Binding-site contacts:
Ligand atom C3 contacts residue TRP31 of chain 1.B at 4.5 Å (hydrophobic).
Ligand atom C5 contacts residue ARG106 of chain 1.B at 3.9 Å.
Ligand atom O5 contacts residue GLU28 of chain 1.B at 4.2 Å.
Ligand atom O3 contacts residue TRP31 of chain 1.B at 3.8 Å.
Ligand atom C1 contacts residue ARG32 of chain 1.B at 4.4 Å.
Ligand atom C5 contacts residue ARG32 of chain 1.B at 3.4 Å.
Ligand atom O4 contacts residue ARG106 of chain 1.B at 3.7 Å.
Ligand atom C2 contacts residue TRP31 of chain 1.B at 4.1 Å (hydrophobic).
Ligand atom O3 contacts residue ASP241 of chain 1.B at 2.6 Å (salt-bridge).
Ligand atom C3 contacts residue ASP241 of chain 1.B at 3.9 Å.
Ligand atom O4 contacts residue ARG32 of chain 1.B at 3.2 Å (salt-bridge).
Ligand atom C3 contacts residue ASN213 of chain 1.B at 4.3 Å.
Ligand atom C1 contacts residue ARG106 of chain 1.B at 4.1 Å.
Ligand atom C4 contacts residue ARG32 of chain 1.B at 3.8 Å.
Ligand atom C2 contacts residue ARG163 of chain 1.B at 4.0 Å.
Ligand atom O5 contacts residue ARG32 of chain 1.B at 3.0 Å (salt-bridge).
Ligand atom C4 contacts residue TRP31 of chain 1.B at 4.0 Å (hydrophobic).
Ligand atom O1 contacts residue ARG32 of chain 1.B at 4.4 Å.
Ligand atom O1 contacts residue TRP31 of chain 1.B at 3.4 Å.
Ligand atom C4 contacts residue PHE187 of chain 1.B at 4.4 Å (hydrophobic).
Ligand atom C1 contacts residue TRP31 of chain 1.B at 4.0 Å (hydrophobic).
Ligand atom O2 contacts residue ARG163 of chain 1.B at 2.7 Å (salt-bridge).
Ligand atom C1 contacts residue PRO159 of chain 1.B at 4.5 Å (hydrophobic).
Ligand atom O2 contacts residue PHE187 of chain 1.B at 4.4 Å.
Ligand atom O4 contacts residue ASP105 of chain 1.B at 4.3 Å.
Ligand atom O2 contacts residue ASP241 of chain 1.B at 3.5 Å (salt-bridge).
Ligand atom C3 contacts residue PHE187 of chain 1.B at 4.1 Å (hydrophobic).
Ligand atom O2 contacts residue PRO159 of chain 1.B at 4.3 Å.
Ligand atom O4 contacts residue TRP31 of chain 1.B at 3.7 Å.
Ligand atom C2 contacts residue ASP241 of chain 1.B at 3.9 Å.
Ligand atom O3 contacts residue ASN213 of chain 1.B at 3.1 Å (h-bond).
Ligand atom C1 contacts residue ASP105 of chain 1.B at 4.2 Å.
Ligand atom O1 contacts residue ASP105 of chain 1.B at 3.1 Å (salt-bridge).
Ligand atom O5 contacts residue SER29 of chain 1.B at 3.2 Å.
Ligand atom C5 contacts residue SER29 of chain 1.B at 3.5 Å.
Ligand atom C4 contacts residue ARG106 of chain 1.B at 4.4 Å.
Ligand atom C5 contacts residue PHE187 of chain 1.B at 3.8 Å (hydrophobic).
Ligand atom O3 contacts residue SER29 of chain 1.B at 3.5 Å (h-bond).
Ligand atom C4 contacts residue SER29 of chain 1.B at 4.0 Å.
Ligand atom C3 contacts residue ARG163 of chain 1.B at 4.5 Å.

Sequence of chain 1.B:
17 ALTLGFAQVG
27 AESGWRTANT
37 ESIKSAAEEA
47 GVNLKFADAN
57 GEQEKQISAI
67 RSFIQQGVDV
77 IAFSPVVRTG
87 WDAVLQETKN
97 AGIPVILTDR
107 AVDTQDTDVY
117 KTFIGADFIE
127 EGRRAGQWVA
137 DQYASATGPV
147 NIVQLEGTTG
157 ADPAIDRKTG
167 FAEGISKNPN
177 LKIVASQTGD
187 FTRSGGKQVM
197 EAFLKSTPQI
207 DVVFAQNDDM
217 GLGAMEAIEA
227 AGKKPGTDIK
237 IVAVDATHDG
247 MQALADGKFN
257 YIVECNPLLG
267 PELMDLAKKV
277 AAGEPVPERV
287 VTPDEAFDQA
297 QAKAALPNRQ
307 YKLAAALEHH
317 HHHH

This protein binds this small molecule.
Small molecule (SMILES): OC[C@@H]1O[C@@H](O)[C@H](O)[C@H]1O